Sequence of chain 1.E:
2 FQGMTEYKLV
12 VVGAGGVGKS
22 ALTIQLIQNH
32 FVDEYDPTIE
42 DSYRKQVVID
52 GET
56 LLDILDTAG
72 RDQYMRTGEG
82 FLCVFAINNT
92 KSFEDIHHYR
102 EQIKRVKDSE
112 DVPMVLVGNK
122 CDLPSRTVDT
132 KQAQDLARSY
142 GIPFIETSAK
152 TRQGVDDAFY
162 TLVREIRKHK

Binding-site contacts:
Ligand atom N1 contacts residue ASP123 of chain 1.E at 2.8 Å (salt-bridge).
Ligand atom O6 contacts residue ALA150 of chain 1.E at 2.9 Å (h-bond).
Ligand atom O2G contacts residue LYS20 of chain 1.E at 2.8 Å (salt-bridge).
Ligand atom C8 contacts residue ALA22 of chain 1.E at 3.6 Å (hydrophobic).
Ligand atom C6 contacts residue LYS121 of chain 1.E at 3.7 Å.
Ligand atom O3' contacts residue ASP34 of chain 1.E at 3.0 Å (salt-bridge).
Ligand atom C6 contacts residue ASP123 of chain 1.E at 3.6 Å.
Ligand atom N2 contacts residue ASP123 of chain 1.E at 3.0 Å (salt-bridge).
Ligand atom O3G contacts residue PRO38 of chain 1.E at 3.5 Å.
Ligand atom O2B contacts residue GLY19 of chain 1.E at 3.1 Å (h-bond).
Ligand atom PB contacts residue LYS20 of chain 1.E at 3.7 Å.
Ligand atom O1B contacts residue MG1 of chain 1.U at 2.1 Å.
Ligand atom O1A contacts residue ALA22 of chain 1.E at 2.8 Å (h-bond).
Ligand atom O1G contacts residue THR39 of chain 1.E at 3.1 Å (h-bond).
Ligand atom O2G contacts residue GLY64 of chain 1.E at 2.9 Å (h-bond).
Ligand atom O3A contacts residue GLY19 of chain 1.E at 3.3 Å (h-bond).
Ligand atom O2B contacts residue GLY17 of chain 1.E at 3.6 Å.
Ligand atom O4' contacts residue LYS121 of chain 1.E at 3.3 Å (salt-bridge).
Ligand atom PB contacts residue MG1 of chain 1.U at 3.4 Å.
Ligand atom O2G contacts residue GLY16 of chain 1.E at 3.7 Å.
Ligand atom O6 contacts residue LYS121 of chain 1.E at 3.4 Å (salt-bridge).
Ligand atom O2B contacts residue LYS20 of chain 1.E at 2.8 Å (salt-bridge).
Ligand atom O3G contacts residue TYR36 of chain 1.E at 3.6 Å.
Ligand atom O1A contacts residue GLY19 of chain 1.E at 3.4 Å.
Ligand atom O2' contacts residue ASP34 of chain 1.E at 3.2 Å (salt-bridge).
Ligand atom PG contacts residue MG1 of chain 1.U at 3.4 Å.
Ligand atom O2' contacts residue PHE32 of chain 1.E at 3.4 Å.
Ligand atom O2' contacts residue VAL33 of chain 1.E at 2.8 Å (h-bond).
Ligand atom O6 contacts residue SER149 of chain 1.E at 3.4 Å.
Ligand atom O1G contacts residue MG1 of chain 1.U at 2.1 Å.
Ligand atom O6 contacts residue ASP123 of chain 1.E at 3.6 Å.
Ligand atom O1B contacts residue SER21 of chain 1.E at 3.1 Å (h-bond).
Ligand atom O6 contacts residue ASN120 of chain 1.E at 3.3 Å (h-bond).
Ligand atom N2 contacts residue LEU124 of chain 1.E at 3.6 Å.
Ligand atom C2' contacts residue VAL33 of chain 1.E at 3.5 Å (hydrophobic).
Ligand atom O1A contacts residue SER21 of chain 1.E at 3.4 Å (h-bond).
Ligand atom N7 contacts residue ASN120 of chain 1.E at 3.2 Å (h-bond).
Ligand atom C2 contacts residue ASP123 of chain 1.E at 3.7 Å.
Ligand atom O2B contacts residue VAL18 of chain 1.E at 3.3 Å (h-bond).
Ligand atom N3B contacts residue GLY17 of chain 1.E at 3.1 Å (h-bond).

The small molecule below binds the protein below.
Small molecule (SMILES): Nc1nc2c(ncn2[C@@H]2O[C@H](CO[P](=O)(O)O[P](=O)(O)NP(=O)(O)O)[C@@H](O)[C@H]2O)c(=O)[nH]1